Sequence of chain 12.Y:
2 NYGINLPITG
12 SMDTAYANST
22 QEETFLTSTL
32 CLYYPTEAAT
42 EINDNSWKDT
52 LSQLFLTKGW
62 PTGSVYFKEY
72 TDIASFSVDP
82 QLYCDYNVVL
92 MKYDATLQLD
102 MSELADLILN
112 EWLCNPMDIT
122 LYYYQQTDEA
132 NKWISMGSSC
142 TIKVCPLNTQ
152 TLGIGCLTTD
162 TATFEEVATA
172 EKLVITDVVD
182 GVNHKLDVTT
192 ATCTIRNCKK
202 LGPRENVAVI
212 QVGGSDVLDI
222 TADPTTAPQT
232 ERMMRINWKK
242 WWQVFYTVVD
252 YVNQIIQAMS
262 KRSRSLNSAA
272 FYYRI

Binding-site contacts:
Ligand atom O6 contacts residue ASN19 of chain 12.Y at 4.4 Å.
Ligand atom C3 contacts residue ASN19 of chain 12.Y at 4.4 Å.
Ligand atom C6 contacts residue ASN19 of chain 12.Y at 4.1 Å.
Ligand atom C2 contacts residue ASN19 of chain 12.Y at 3.4 Å.
Ligand atom C5 contacts residue ASN19 of chain 12.Y at 3.3 Å.
Ligand atom O5 contacts residue ASN19 of chain 12.Y at 2.2 Å (h-bond).
Ligand atom C8 contacts residue TYR17 of chain 12.Y at 4.0 Å (hydrophobic).
Ligand atom C4 contacts residue ASN19 of chain 12.Y at 4.5 Å.
Ligand atom C1 contacts residue ASN19 of chain 12.Y at 1.9 Å.
Ligand atom O7 contacts residue ASN19 of chain 12.Y at 4.4 Å.
Ligand atom N2 contacts residue ASN19 of chain 12.Y at 4.0 Å.

The small molecule below binds the protein below.
Small molecule (SMILES): CC(=O)N[C@H]1[C@H](O[C@H]2[C@H](O)[C@@H](NC(C)=O)CO[C@@H]2CO)O[C@H](CO)[C@@H](O)[C@@H]1O